Sequence of chain 1.A:
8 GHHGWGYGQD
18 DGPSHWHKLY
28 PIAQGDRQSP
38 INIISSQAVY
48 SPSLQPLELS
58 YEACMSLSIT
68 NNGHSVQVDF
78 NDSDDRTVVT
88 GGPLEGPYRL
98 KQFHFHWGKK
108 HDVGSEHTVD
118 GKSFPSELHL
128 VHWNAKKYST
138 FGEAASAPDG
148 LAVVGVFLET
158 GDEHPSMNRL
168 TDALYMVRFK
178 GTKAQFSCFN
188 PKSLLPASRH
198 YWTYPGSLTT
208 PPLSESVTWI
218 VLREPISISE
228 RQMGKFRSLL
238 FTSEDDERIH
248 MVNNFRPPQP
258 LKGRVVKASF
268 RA

Binding-site contacts:
Ligand atom S1 contacts residue THR206 of chain 1.A at 3.8 Å.
Ligand atom N3 contacts residue LEU205 of chain 1.A at 3.5 Å.
Ligand atom S1 contacts residue ZN1 of chain 1.B at 3.1 Å.
Ligand atom N1 contacts residue GLU113 of chain 1.A at 4.1 Å.
Ligand atom O2 contacts residue ZN1 of chain 1.B at 3.1 Å.
Ligand atom O1 contacts residue THR206 of chain 1.A at 2.9 Å (h-bond).
Ligand atom C3 contacts residue GLN99 of chain 1.A at 3.9 Å.
Ligand atom O3 contacts residue PHE138 of chain 1.A at 3.5 Å.
Ligand atom C1 contacts residue HIS101 of chain 1.A at 4.2 Å.
Ligand atom C2 contacts residue THR207 of chain 1.A at 4.0 Å.
Ligand atom O1 contacts residue ZN1 of chain 1.B at 4.1 Å.
Ligand atom N1 contacts residue HIS101 of chain 1.A at 3.2 Å (h-bond).
Ligand atom N1 contacts residue THR206 of chain 1.A at 2.8 Å (h-bond).
Ligand atom O2 contacts residue HIS101 of chain 1.A at 3.1 Å.
Ligand atom O2 contacts residue HIS126 of chain 1.A at 3.6 Å (h-bond).
Ligand atom C2 contacts residue LEU205 of chain 1.A at 3.8 Å (hydrophobic).
Ligand atom N2 contacts residue LEU205 of chain 1.A at 3.7 Å.
Ligand atom C1 contacts residue LEU205 of chain 1.A at 3.6 Å (hydrophobic).
Ligand atom N1 contacts residue ZN1 of chain 1.B at 2.0 Å.
Ligand atom S1 contacts residue HIS126 of chain 1.A at 3.9 Å.
Ligand atom N3 contacts residue THR206 of chain 1.A at 3.7 Å.
Ligand atom N1 contacts residue HIS103 of chain 1.A at 3.4 Å (h-bond).
Ligand atom S2 contacts residue GLN99 of chain 1.A at 3.9 Å.
Ligand atom S1 contacts residue HIS101 of chain 1.A at 3.8 Å.
Ligand atom C3 contacts residue PHE138 of chain 1.A at 3.8 Å (hydrophobic).
Ligand atom C4 contacts residue PHE138 of chain 1.A at 3.7 Å (hydrophobic).
Ligand atom O3 contacts residue GLN99 of chain 1.A at 3.1 Å (h-bond).
Ligand atom N2 contacts residue THR207 of chain 1.A at 2.9 Å (h-bond).
Ligand atom O1 contacts residue SER204 of chain 1.A at 4.2 Å.
Ligand atom O1 contacts residue LEU205 of chain 1.A at 3.4 Å.
Ligand atom S2 contacts residue VAL128 of chain 1.A at 3.7 Å.
Ligand atom O2 contacts residue VAL128 of chain 1.A at 3.4 Å.
Ligand atom C1 contacts residue THR207 of chain 1.A at 4.0 Å.
Ligand atom O2 contacts residue VAL150 of chain 1.A at 3.9 Å.
Ligand atom N1 contacts residue HIS126 of chain 1.A at 3.3 Å (h-bond).
Ligand atom S2 contacts residue LEU205 of chain 1.A at 3.8 Å.
Ligand atom N3 contacts residue THR207 of chain 1.A at 3.0 Å (h-bond).
Ligand atom O1 contacts residue TRP216 of chain 1.A at 3.6 Å.
Ligand atom S2 contacts residue HIS101 of chain 1.A at 3.9 Å.
Ligand atom O3 contacts residue VAL128 of chain 1.A at 4.0 Å.

A small-molecule ligand and the protein it binds are described below.
Small molecule (SMILES): CC(=O)Nc1nnc(S(N)(=O)=O)s1